The protein below binds the small molecule below.
Small molecule (SMILES): CC(C)C[C@@H]1NC(=O)CNC(=O)[C@H](CC(C)C)NC(=O)[C@H](CO)NC(=O)[C@H](CCCCN)NC(=O)[C@@H]2CSSC[C@@H](C(=O)N[C@H](C(N)=O)C(C)C)NC(=O)[C@H](C)NC(=O)[C@@H]3CSSC[C@H](NC(=O)[C@H](Cc4ccccc4)NC(=O)[C@H](Cc4cnc[nH]4)NC(=O)[C@H](CC(C)C)NC(=O)[C@H](CC(N)=O)NC(=O)CCSSC[C@H](NC(=O)[C@H](CCCN=C(N)N)NC(=O)CNC(=O)[C@H](CC(C)C)NC1=O)C(=O)N[C@@H](C)C(=O)N1CCC[C@@H]1C(=O)N[C@@H]([C@@H](C)O)C(=O)N[C@@H](Cc1ccc(OCC4CCCCC4)cc1)C(=O)N3)C(=O)N[C@@H](CCC(N)=O)C(=O)N[C@@H](CC(C)C)C(=O)N[C@@H](CCCN=C(N)N)C(=O)N2

Binding-site contacts:
Ligand atom SG contacts residue GLY235 of chain 1.A at 3.6 Å.
Ligand atom C contacts residue ASP237 of chain 1.A at 3.4 Å.
Ligand atom C2 contacts residue SER244 of chain 1.A at 3.2 Å.
Ligand atom OH contacts residue TRP290 of chain 1.A at 3.1 Å.
Ligand atom CG2 contacts residue SER234 of chain 1.A at 3.5 Å.
Ligand atom CE1 contacts residue ASN288 of chain 1.A at 3.2 Å.
Ligand atom CB contacts residue MET289 of chain 1.A at 3.6 Å (hydrophobic).
Ligand atom CA contacts residue ILE240 of chain 1.A at 3.5 Å (hydrophobic).
Ligand atom C1 contacts residue SER244 of chain 1.A at 3.1 Å.
Ligand atom O contacts residue GLY336 of chain 1.A at 3.2 Å.
Ligand atom OH contacts residue ASN288 of chain 1.A at 3.4 Å (h-bond).
Ligand atom CA contacts residue ASP237 of chain 1.A at 3.3 Å.
Ligand atom O contacts residue ILE240 of chain 1.A at 3.0 Å.
Ligand atom O contacts residue ASP237 of chain 1.A at 3.0 Å (salt-bridge).
Ligand atom CD2 contacts residue GLY336 of chain 1.A at 3.4 Å.
Ligand atom O contacts residue GLY235 of chain 1.A at 3.4 Å (h-bond).
Ligand atom CB contacts residue ASP237 of chain 1.A at 3.0 Å.
Ligand atom CB contacts residue ILE240 of chain 1.A at 3.4 Å (hydrophobic).
Ligand atom CB contacts residue GLY235 of chain 1.A at 3.6 Å.
Ligand atom O contacts residue ASN337 of chain 1.A at 3.7 Å.
Ligand atom CA contacts residue ASP237 of chain 1.A at 3.6 Å.
Ligand atom CZ contacts residue ASP237 of chain 1.A at 3.6 Å.
Ligand atom CE2 contacts residue GLY336 of chain 1.A at 3.6 Å.
Ligand atom NH2 contacts residue ASP237 of chain 1.A at 3.4 Å (salt-bridge).
Ligand atom OG1 contacts residue TRP290 of chain 1.A at 3.2 Å.
Ligand atom CB contacts residue GLY292 of chain 1.A at 3.7 Å.
Ligand atom C6 contacts residue PHE245 of chain 1.A at 3.4 Å (hydrophobic).
Ligand atom C3 contacts residue TRP290 of chain 1.A at 3.7 Å (hydrophobic).
Ligand atom CG2 contacts residue GLY292 of chain 1.A at 3.5 Å.
Ligand atom CD1 contacts residue ASN288 of chain 1.A at 3.7 Å.
Ligand atom O contacts residue GLY236 of chain 1.A at 3.1 Å.
Ligand atom CA contacts residue THR293 of chain 1.A at 3.3 Å.
Ligand atom CG2 contacts residue TRP290 of chain 1.A at 3.3 Å (hydrophobic).
Ligand atom N contacts residue GLY235 of chain 1.A at 3.3 Å (h-bond).
Ligand atom CB contacts residue GLY335 of chain 1.A at 3.6 Å.
Ligand atom N contacts residue ASP237 of chain 1.A at 2.6 Å (salt-bridge).
Ligand atom NH1 contacts residue ASP237 of chain 1.A at 3.1 Å (salt-bridge).
Ligand atom O contacts residue SER234 of chain 1.A at 2.6 Å.
Ligand atom OG1 contacts residue MET289 of chain 1.A at 2.7 Å (h-bond).
Ligand atom SG contacts residue GLY236 of chain 1.A at 3.7 Å.

Sequence of chain 1.A:
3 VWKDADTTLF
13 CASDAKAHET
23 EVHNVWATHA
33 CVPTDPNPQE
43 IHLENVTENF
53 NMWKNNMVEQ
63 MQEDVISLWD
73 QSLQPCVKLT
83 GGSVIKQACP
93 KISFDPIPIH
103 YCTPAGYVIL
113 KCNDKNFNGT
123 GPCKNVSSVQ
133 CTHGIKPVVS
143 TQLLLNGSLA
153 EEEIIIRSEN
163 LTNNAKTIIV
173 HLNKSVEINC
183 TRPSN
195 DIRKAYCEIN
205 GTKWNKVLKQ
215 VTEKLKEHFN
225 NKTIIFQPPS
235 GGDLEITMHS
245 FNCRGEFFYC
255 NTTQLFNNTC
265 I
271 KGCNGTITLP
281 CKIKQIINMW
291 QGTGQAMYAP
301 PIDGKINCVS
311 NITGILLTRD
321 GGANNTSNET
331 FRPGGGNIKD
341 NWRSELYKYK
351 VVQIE